This small molecule binds to this protein.
Small molecule (SMILES): N[C@H]1[C@@H](O[C@H]2[C@H](O)[C@@H](O)[C@H](N)C[C@@H]2N)O[C@H](CO)[C@@H](O)[C@@H]1O

Binding-site contacts:
Ligand atom C3 contacts residue GLU280 of chain 1.A at 3.7 Å.
Ligand atom O6 contacts residue ASN375 of chain 1.A at 3.3 Å (h-bond).
Ligand atom C2 contacts residue LEU344 of chain 1.A at 3.8 Å (hydrophobic).
Ligand atom C2A contacts residue GLU37 of chain 1.A at 3.1 Å.
Ligand atom N3 contacts residue TYR26 of chain 1.A at 3.3 Å.
Ligand atom O5 contacts residue ASN375 of chain 1.A at 3.3 Å (h-bond).
Ligand atom O1 contacts residue GLU303 of chain 1.A at 3.8 Å.
Ligand atom C2 contacts residue GLU280 of chain 1.A at 3.2 Å.
Ligand atom C3 contacts residue TYR26 of chain 1.A at 3.5 Å (hydrophobic).
Ligand atom O3 contacts residue TYR216 of chain 1.A at 2.8 Å (h-bond).
Ligand atom C2 contacts residue GLU303 of chain 1.A at 3.5 Å.
Ligand atom C6 contacts residue SER377 of chain 1.A at 3.2 Å.
Ligand atom O5A contacts residue GLU303 of chain 1.A at 2.9 Å (salt-bridge).
Ligand atom O6A contacts residue PHE39 of chain 1.A at 3.5 Å.
Ligand atom N2 contacts residue GLU280 of chain 1.A at 2.5 Å (salt-bridge).
Ligand atom C3 contacts residue TYR216 of chain 1.A at 3.9 Å (hydrophobic).
Ligand atom N1 contacts residue GLU37 of chain 1.A at 2.9 Å (salt-bridge).
Ligand atom O4 contacts residue 5AD1 of chain 1.F at 3.8 Å.
Ligand atom O6 contacts residue SER377 of chain 1.A at 2.4 Å (h-bond).
Ligand atom N2 contacts residue TYR26 of chain 1.A at 3.6 Å.
Ligand atom C5A contacts residue GLU303 of chain 1.A at 3.6 Å.
Ligand atom C1A contacts residue GLU37 of chain 1.A at 3.5 Å.
Ligand atom O1 contacts residue TYR26 of chain 1.A at 3.9 Å.
Ligand atom C1 contacts residue LEU344 of chain 1.A at 4.0 Å (hydrophobic).
Ligand atom N3 contacts residue THR32 of chain 1.A at 3.2 Å (h-bond).
Ligand atom O5A contacts residue ASN375 of chain 1.A at 3.7 Å.
Ligand atom C6 contacts residue 5AD1 of chain 1.F at 3.6 Å.
Ligand atom O4 contacts residue ALA27 of chain 1.A at 3.0 Å (h-bond).
Ligand atom O3 contacts residue ARG250 of chain 1.A at 3.6 Å.
Ligand atom C1 contacts residue GLU303 of chain 1.A at 3.3 Å.
Ligand atom N2 contacts residue GLU303 of chain 1.A at 2.9 Å (salt-bridge).
Ligand atom C3A contacts residue TYR26 of chain 1.A at 3.8 Å (hydrophobic).
Ligand atom O3 contacts residue GLU280 of chain 1.A at 3.0 Å (salt-bridge).
Ligand atom C4 contacts residue 5AD1 of chain 1.F at 3.5 Å.
Ligand atom C6A contacts residue ASN375 of chain 1.A at 3.8 Å.
Ligand atom O3 contacts residue TYR26 of chain 1.A at 3.8 Å.
Ligand atom O6 contacts residue SER406 of chain 1.A at 3.4 Å (h-bond).
Ligand atom C1A contacts residue PHE39 of chain 1.A at 3.9 Å (hydrophobic).
Ligand atom O5A contacts residue LEU344 of chain 1.A at 3.8 Å.
Ligand atom C6 contacts residue SER406 of chain 1.A at 3.9 Å.

Sequence of chain 1.A:
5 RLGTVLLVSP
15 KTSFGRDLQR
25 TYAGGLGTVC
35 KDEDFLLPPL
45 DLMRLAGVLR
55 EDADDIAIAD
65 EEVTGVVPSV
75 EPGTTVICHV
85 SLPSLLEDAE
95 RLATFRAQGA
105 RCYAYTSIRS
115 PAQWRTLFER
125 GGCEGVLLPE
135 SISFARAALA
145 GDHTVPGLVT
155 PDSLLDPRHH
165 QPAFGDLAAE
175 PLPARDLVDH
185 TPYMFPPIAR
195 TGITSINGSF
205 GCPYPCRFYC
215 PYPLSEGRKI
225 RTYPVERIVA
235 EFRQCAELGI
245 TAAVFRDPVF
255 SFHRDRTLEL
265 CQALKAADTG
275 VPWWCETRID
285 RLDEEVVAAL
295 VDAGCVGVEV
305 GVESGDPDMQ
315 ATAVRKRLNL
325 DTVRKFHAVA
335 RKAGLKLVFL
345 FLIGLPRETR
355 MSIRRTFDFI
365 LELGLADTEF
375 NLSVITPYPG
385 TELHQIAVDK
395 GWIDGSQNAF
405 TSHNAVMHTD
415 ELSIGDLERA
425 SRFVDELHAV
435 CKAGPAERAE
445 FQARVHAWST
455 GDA